Binding-site contacts:
Ligand atom C3 contacts residue ASN279 of chain 1.A at 3.7 Å.
Ligand atom N2 contacts residue GLU278 of chain 1.A at 3.7 Å.
Ligand atom O7 contacts residue ASN279 of chain 1.A at 3.0 Å (h-bond).
Ligand atom C7 contacts residue ASN279 of chain 1.A at 3.3 Å.
Ligand atom C1 contacts residue ASN279 of chain 1.A at 1.4 Å.
Ligand atom O7 contacts residue THR281 of chain 1.A at 4.5 Å.
Ligand atom C2 contacts residue ASN279 of chain 1.A at 2.4 Å.
Ligand atom O5 contacts residue ASN279 of chain 1.A at 2.4 Å (h-bond).
Ligand atom N2 contacts residue ASN277 of chain 1.A at 4.1 Å.
Ligand atom C7 contacts residue ASN277 of chain 1.A at 3.7 Å.
Ligand atom C4 contacts residue ASN279 of chain 1.A at 4.2 Å.
Ligand atom C8 contacts residue ASN277 of chain 1.A at 3.7 Å.
Ligand atom C1 contacts residue GLU278 of chain 1.A at 4.4 Å.
Ligand atom C3 contacts residue GLU278 of chain 1.A at 4.1 Å.
Ligand atom C5 contacts residue ASN279 of chain 1.A at 3.6 Å.
Ligand atom N2 contacts residue ASN279 of chain 1.A at 2.8 Å (h-bond).
Ligand atom O7 contacts residue ASN277 of chain 1.A at 4.1 Å.
Ligand atom C2 contacts residue GLU278 of chain 1.A at 4.3 Å.

Sequence of chain 1.A:
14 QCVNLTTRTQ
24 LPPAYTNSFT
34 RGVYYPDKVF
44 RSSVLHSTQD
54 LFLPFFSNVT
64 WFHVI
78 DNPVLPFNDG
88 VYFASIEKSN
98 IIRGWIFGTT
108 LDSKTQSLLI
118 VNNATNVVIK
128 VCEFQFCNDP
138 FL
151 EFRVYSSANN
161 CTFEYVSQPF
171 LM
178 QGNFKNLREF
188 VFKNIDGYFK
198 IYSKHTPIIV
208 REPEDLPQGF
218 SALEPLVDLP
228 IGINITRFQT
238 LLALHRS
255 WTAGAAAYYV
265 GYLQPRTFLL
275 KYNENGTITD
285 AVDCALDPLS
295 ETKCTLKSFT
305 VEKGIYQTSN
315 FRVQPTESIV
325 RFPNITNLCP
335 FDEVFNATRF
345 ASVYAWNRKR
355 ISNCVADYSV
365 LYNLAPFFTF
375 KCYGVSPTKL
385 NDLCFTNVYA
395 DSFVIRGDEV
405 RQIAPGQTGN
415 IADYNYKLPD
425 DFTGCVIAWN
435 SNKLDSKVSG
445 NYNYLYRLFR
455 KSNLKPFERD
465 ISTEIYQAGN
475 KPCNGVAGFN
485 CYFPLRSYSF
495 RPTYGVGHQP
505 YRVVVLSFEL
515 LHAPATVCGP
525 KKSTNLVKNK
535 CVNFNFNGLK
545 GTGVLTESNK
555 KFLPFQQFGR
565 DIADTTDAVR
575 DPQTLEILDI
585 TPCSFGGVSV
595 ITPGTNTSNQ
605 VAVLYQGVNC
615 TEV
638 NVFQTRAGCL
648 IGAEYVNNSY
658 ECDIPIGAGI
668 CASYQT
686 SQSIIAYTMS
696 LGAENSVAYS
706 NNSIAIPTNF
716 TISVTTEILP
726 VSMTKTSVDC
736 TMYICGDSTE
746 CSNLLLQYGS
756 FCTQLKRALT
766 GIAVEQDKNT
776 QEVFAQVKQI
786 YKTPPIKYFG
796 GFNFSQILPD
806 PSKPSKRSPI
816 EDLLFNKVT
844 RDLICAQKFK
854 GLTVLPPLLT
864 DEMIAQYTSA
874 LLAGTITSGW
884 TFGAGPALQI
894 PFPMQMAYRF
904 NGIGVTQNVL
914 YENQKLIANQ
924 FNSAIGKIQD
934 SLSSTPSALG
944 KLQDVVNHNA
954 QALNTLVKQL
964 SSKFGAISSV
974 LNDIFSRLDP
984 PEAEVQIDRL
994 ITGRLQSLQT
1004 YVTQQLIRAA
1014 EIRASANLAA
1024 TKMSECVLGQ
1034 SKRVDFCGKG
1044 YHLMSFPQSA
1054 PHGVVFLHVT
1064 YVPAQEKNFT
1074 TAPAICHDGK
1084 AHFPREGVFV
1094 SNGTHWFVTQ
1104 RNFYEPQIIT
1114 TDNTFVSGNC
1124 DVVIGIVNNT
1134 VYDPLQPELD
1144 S

This small molecule binds to this protein.
Small molecule (SMILES): CC(=O)N[C@@H]1[C@@H](O)[C@H](O)[C@@H](CO)O[C@H]1O